Sequence of chain 1.F:
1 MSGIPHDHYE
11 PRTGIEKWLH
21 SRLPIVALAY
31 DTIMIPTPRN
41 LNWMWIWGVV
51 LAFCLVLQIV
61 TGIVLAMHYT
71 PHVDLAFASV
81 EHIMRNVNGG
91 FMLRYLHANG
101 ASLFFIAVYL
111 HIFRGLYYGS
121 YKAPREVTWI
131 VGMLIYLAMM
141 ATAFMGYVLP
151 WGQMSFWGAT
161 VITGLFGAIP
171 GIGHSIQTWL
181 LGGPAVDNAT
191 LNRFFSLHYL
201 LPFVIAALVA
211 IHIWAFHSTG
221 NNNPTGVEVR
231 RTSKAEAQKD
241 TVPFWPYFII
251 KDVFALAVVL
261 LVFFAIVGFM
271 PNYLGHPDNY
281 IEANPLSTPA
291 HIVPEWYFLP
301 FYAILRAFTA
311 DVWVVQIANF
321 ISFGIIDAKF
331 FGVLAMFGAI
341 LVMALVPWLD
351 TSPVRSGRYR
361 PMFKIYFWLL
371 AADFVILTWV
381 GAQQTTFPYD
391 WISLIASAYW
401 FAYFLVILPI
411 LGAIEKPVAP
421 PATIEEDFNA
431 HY

The protein below binds the small molecule below.
Small molecule (SMILES): COC1=C(OC)C(=O)C(C/C=C(\C)CC/C=C(\C)CC/C=C(\C)CC/C=C(\C)CC/C=C(\C)CC/C=C(\C)CC/C=C(\C)CC/C=C(\C)CC/C=C(\C)CCC=C(C)C)=C(C)C1=O

Binding-site contacts:
Ligand atom C33 contacts residue LEU34 of chain 1.A at 3.6 Å (hydrophobic).
Ligand atom C4 contacts residue VAL161 of chain 1.F at 3.5 Å (hydrophobic).
Ligand atom C24 contacts residue LEU180 of chain 1.F at 3.7 Å (hydrophobic).
Ligand atom C2 contacts residue PRO294 of chain 1.F at 3.4 Å (hydrophobic).
Ligand atom C4M contacts residue ILE292 of chain 1.F at 3.6 Å (hydrophobic).
Ligand atom C5 contacts residue ILE162 of chain 1.F at 3.7 Å (hydrophobic).
Ligand atom C1 contacts residue ILE162 of chain 1.F at 3.7 Å (hydrophobic).
Ligand atom C3M contacts residue ILE292 of chain 1.F at 3.8 Å (hydrophobic).
Ligand atom C15 contacts residue MET140 of chain 1.F at 3.6 Å (hydrophobic).
Ligand atom C29 contacts residue TRP179 of chain 1.F at 3.6 Å (hydrophobic).
Ligand atom O4 contacts residue VAL161 of chain 1.F at 3.2 Å.
Ligand atom O3 contacts residue GLY158 of chain 1.F at 3.6 Å.
Ligand atom C17 contacts residue ILE162 of chain 1.F at 3.8 Å (hydrophobic).
Ligand atom C4M contacts residue TYR302 of chain 1.F at 3.5 Å (hydrophobic).
Ligand atom C10 contacts residue PHE298 of chain 1.F at 3.5 Å (hydrophobic).
Ligand atom C23 contacts residue LEU197 of chain 1.F at 3.7 Å (hydrophobic).
Ligand atom C26 contacts residue LEU197 of chain 1.F at 3.7 Å (hydrophobic).
Ligand atom O2 contacts residue GLU295 of chain 1.F at 3.8 Å.
Ligand atom C1M contacts residue PHE298 of chain 1.F at 3.5 Å (hydrophobic).
Ligand atom C3M contacts residue GLY158 of chain 1.F at 3.7 Å.
Ligand atom C31 contacts residue ILE35 of chain 1.A at 3.6 Å (hydrophobic).
Ligand atom C5 contacts residue TYR302 of chain 1.F at 3.6 Å (hydrophobic).
Ligand atom C28 contacts residue TRP179 of chain 1.F at 3.7 Å (hydrophobic).
Ligand atom O5 contacts residue LEU305 of chain 1.F at 3.6 Å.
Ligand atom C8 contacts residue ILE162 of chain 1.F at 3.4 Å (hydrophobic).
Ligand atom C4M contacts residue HIS152 of chain 1.A at 3.4 Å.
Ligand atom C35 contacts residue ILE63 of chain 1.B at 3.7 Å (hydrophobic).
Ligand atom C6 contacts residue ILE162 of chain 1.F at 3.4 Å (hydrophobic).
Ligand atom O5 contacts residue TYR302 of chain 1.F at 3.3 Å.
Ligand atom C12 contacts residue PHE298 of chain 1.F at 3.8 Å (hydrophobic).
Ligand atom O4 contacts residue TYR302 of chain 1.F at 3.4 Å.
Ligand atom C20 contacts residue PHE144 of chain 1.F at 3.7 Å (hydrophobic).
Ligand atom C1 contacts residue PRO294 of chain 1.F at 3.5 Å (hydrophobic).
Ligand atom C3 contacts residue PRO294 of chain 1.F at 3.7 Å (hydrophobic).
Ligand atom O2 contacts residue PRO294 of chain 1.F at 3.7 Å.
Ligand atom C15 contacts residue ALA141 of chain 1.F at 3.5 Å (hydrophobic).
Ligand atom C4M contacts residue VAL161 of chain 1.F at 3.7 Å (hydrophobic).
Ligand atom C31 contacts residue TRP179 of chain 1.F at 3.6 Å (hydrophobic).
Ligand atom O4 contacts residue HIS152 of chain 1.A at 3.4 Å (h-bond).
Ligand atom C1M contacts residue PRO294 of chain 1.F at 3.6 Å (hydrophobic).

Sequence of chain 1.B:
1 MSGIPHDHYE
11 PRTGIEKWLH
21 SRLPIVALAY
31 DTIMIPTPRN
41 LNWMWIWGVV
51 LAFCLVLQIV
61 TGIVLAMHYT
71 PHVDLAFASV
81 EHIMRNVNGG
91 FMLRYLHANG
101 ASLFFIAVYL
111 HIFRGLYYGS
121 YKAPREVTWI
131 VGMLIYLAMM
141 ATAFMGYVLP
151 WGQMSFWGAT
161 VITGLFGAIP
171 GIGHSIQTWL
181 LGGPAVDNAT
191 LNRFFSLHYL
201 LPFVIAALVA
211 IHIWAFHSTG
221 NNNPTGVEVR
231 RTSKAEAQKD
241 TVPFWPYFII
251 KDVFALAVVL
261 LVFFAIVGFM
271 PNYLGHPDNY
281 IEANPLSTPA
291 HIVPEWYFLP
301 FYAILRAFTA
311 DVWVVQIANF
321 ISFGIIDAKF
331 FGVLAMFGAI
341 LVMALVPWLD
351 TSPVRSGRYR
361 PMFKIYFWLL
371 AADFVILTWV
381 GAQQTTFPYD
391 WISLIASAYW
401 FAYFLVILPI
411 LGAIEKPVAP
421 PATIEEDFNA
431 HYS

Sequence of chain 1.A:
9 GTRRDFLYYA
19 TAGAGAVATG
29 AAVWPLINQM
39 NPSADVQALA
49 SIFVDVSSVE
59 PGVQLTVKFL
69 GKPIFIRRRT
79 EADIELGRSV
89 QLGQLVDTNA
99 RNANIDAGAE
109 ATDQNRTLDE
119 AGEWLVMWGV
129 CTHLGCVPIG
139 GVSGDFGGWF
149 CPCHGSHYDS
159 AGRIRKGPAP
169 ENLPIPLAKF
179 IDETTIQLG